Binding-site contacts:
Ligand atom C5 contacts residue GLU617 of chain 1.A at 3.5 Å.
Ligand atom O1B contacts residue LYS615 of chain 1.A at 3.4 Å (salt-bridge).
Ligand atom O3G contacts residue LEU695 of chain 1.E at 3.2 Å.
Ligand atom O2B contacts residue LYS615 of chain 1.A at 3.5 Å (salt-bridge).
Ligand atom N9 contacts residue ARG760 of chain 1.E at 3.6 Å (salt-bridge).
Ligand atom O2A contacts residue THR616 of chain 1.A at 2.8 Å (h-bond).
Ligand atom C1' contacts residue ARG760 of chain 1.E at 3.5 Å.
Ligand atom O2B contacts residue GLU756 of chain 1.E at 3.3 Å (salt-bridge).
Ligand atom PB contacts residue LYS615 of chain 1.A at 3.6 Å.
Ligand atom O3' contacts residue GLU617 of chain 1.A at 3.3 Å (salt-bridge).
Ligand atom O3' contacts residue ASP700 of chain 1.E at 2.6 Å (salt-bridge).
Ligand atom C5' contacts residue ARG819 of chain 1.A at 3.5 Å.
Ligand atom O1B contacts residue THR616 of chain 1.A at 2.5 Å (h-bond).
Ligand atom O3G contacts residue ASP699 of chain 1.E at 2.8 Å (salt-bridge).
Ligand atom O4' contacts residue ARG760 of chain 1.E at 2.5 Å (salt-bridge).
Ligand atom N9 contacts residue GLU617 of chain 1.A at 3.6 Å.
Ligand atom O3A contacts residue LYS615 of chain 1.A at 3.3 Å (salt-bridge).
Ligand atom O3' contacts residue ASP699 of chain 1.E at 3.6 Å.
Ligand atom C2' contacts residue GLU617 of chain 1.A at 3.4 Å.
Ligand atom O2A contacts residue LYS615 of chain 1.A at 3.4 Å (salt-bridge).
Ligand atom C8 contacts residue ARG760 of chain 1.E at 3.2 Å.
Ligand atom O2G contacts residue ARG635 of chain 1.A at 3.6 Å (salt-bridge).
Ligand atom O2A contacts residue GLU617 of chain 1.A at 2.7 Å (salt-bridge).
Ligand atom C4 contacts residue GLU617 of chain 1.A at 3.4 Å.
Ligand atom C5' contacts residue ARG760 of chain 1.E at 3.6 Å.
Ligand atom O3A contacts residue GLY614 of chain 1.A at 3.3 Å.
Ligand atom C5' contacts residue ASP699 of chain 1.E at 3.4 Å.
Ligand atom O2G contacts residue THR616 of chain 1.A at 2.6 Å (h-bond).
Ligand atom S1G contacts residue LEU695 of chain 1.E at 3.6 Å.
Ligand atom O2' contacts residue ASP597 of chain 1.E at 3.2 Å (salt-bridge).
Ligand atom O3B contacts residue ASP699 of chain 1.E at 3.3 Å (salt-bridge).
Ligand atom PG contacts residue GLU756 of chain 1.E at 3.6 Å.
Ligand atom O2A contacts residue GLY614 of chain 1.A at 3.1 Å.
Ligand atom C4' contacts residue ASP699 of chain 1.E at 3.4 Å.
Ligand atom C3' contacts residue GLU617 of chain 1.A at 3.3 Å.
Ligand atom O3B contacts residue GLU756 of chain 1.E at 3.2 Å (salt-bridge).
Ligand atom S1G contacts residue GLU756 of chain 1.E at 3.5 Å (salt-bridge).
Ligand atom C4' contacts residue ARG760 of chain 1.E at 3.6 Å.
Ligand atom O1A contacts residue THR616 of chain 1.A at 3.2 Å (h-bond).
Ligand atom O3G contacts residue GLU756 of chain 1.E at 3.5 Å (salt-bridge).

Sequence of chain 1.A:
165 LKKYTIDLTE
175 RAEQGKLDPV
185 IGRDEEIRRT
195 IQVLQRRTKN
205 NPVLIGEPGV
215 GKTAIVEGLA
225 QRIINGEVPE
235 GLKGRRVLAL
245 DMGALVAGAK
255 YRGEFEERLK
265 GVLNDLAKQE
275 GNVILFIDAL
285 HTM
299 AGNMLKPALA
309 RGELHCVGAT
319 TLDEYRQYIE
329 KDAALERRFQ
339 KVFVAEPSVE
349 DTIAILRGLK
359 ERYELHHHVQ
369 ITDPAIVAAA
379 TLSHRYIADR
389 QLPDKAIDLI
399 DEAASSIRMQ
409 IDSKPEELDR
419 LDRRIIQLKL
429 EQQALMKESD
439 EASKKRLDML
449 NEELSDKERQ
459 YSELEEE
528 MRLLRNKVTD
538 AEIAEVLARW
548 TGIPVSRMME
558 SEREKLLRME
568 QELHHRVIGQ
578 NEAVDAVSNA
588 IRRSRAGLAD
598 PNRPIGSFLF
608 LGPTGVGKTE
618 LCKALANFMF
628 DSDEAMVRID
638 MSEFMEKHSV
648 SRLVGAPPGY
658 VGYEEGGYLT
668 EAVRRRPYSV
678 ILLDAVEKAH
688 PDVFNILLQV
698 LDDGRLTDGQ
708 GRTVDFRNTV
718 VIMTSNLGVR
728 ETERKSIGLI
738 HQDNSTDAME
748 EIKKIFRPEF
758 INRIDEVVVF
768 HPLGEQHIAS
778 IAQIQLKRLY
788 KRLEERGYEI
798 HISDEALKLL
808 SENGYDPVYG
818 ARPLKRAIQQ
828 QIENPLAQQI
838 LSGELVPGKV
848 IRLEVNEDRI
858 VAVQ

The protein below binds the small molecule below.
Small molecule (SMILES): Nc1ncnc2c1ncn2[C@@H]1O[C@H](COP(=O)(O)OP(=O)(O)OP(O)(O)=S)[C@@H](O)[C@H]1O

Sequence of chain 1.E:
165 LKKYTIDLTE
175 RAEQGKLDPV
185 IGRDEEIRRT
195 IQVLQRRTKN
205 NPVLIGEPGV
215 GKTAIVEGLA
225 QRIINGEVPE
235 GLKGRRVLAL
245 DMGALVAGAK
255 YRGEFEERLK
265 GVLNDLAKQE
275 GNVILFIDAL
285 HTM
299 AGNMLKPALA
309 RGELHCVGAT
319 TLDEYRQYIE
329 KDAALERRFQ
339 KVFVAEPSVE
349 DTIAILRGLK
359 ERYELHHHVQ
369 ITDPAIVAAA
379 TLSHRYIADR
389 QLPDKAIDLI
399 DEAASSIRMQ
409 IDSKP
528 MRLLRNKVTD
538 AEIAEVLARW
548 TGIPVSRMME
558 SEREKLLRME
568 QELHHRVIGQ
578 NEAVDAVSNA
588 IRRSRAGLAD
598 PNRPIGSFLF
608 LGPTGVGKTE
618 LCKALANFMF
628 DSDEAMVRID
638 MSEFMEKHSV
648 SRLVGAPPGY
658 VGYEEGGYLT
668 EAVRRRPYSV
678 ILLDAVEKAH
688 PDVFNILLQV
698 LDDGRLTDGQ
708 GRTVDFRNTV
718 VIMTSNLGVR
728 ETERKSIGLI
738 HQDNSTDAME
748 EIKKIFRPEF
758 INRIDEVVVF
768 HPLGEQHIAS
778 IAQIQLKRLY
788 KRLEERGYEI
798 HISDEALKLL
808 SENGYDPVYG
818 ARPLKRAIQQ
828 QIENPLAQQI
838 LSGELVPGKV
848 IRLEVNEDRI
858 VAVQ